Sequence of chain 1.A:
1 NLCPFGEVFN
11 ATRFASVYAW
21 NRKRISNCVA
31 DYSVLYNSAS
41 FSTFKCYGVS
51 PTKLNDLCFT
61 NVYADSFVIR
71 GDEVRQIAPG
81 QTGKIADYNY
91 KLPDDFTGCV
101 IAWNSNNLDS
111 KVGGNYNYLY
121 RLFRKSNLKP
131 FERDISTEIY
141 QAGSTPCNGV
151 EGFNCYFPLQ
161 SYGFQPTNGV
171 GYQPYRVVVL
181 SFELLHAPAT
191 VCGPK

This small molecule binds to this protein.
Small molecule (SMILES): CC(=O)N[C@@H]1[C@@H](O)[C@H](O)[C@@H](CO)O[C@H]1O

Binding-site contacts:
Ligand atom C2 contacts residue ASN10 of chain 1.A at 2.6 Å.
Ligand atom O7 contacts residue GLY6 of chain 1.A at 3.6 Å.
Ligand atom C7 contacts residue ASN10 of chain 1.A at 3.4 Å.
Ligand atom O7 contacts residue ASN10 of chain 1.A at 3.0 Å (h-bond).
Ligand atom O4 contacts residue SER40 of chain 1.A at 4.4 Å.
Ligand atom C8 contacts residue LEU35 of chain 1.A at 4.0 Å (hydrophobic).
Ligand atom C5 contacts residue ASN10 of chain 1.A at 3.8 Å.
Ligand atom C8 contacts residue PHE41 of chain 1.A at 4.3 Å (hydrophobic).
Ligand atom O7 contacts residue PHE5 of chain 1.A at 4.1 Å.
Ligand atom C8 contacts residue PHE9 of chain 1.A at 3.6 Å (hydrophobic).
Ligand atom O3 contacts residue SER40 of chain 1.A at 3.9 Å.
Ligand atom N2 contacts residue ASN10 of chain 1.A at 3.0 Å (h-bond).
Ligand atom N2 contacts residue PHE9 of chain 1.A at 4.2 Å.
Ligand atom C1 contacts residue ASN10 of chain 1.A at 1.5 Å.
Ligand atom C3 contacts residue ASN10 of chain 1.A at 3.9 Å.
Ligand atom C7 contacts residue PHE9 of chain 1.A at 3.5 Å (hydrophobic).
Ligand atom C3 contacts residue SER40 of chain 1.A at 4.5 Å.
Ligand atom O5 contacts residue ASN10 of chain 1.A at 2.5 Å (h-bond).
Ligand atom O7 contacts residue PHE9 of chain 1.A at 3.6 Å.
Ligand atom C4 contacts residue ASN10 of chain 1.A at 4.3 Å.